Binding-site contacts:
Ligand atom O2 contacts residue GLY177 of chain 2.B at 3.6 Å.
Ligand atom C3 contacts residue PRO125 of chain 2.B at 4.3 Å (hydrophobic).
Ligand atom C12 contacts residue PHE74 of chain 2.B at 4.1 Å (hydrophobic).
Ligand atom C12 contacts residue TYR178 of chain 2.B at 3.4 Å (hydrophobic).
Ligand atom C1 contacts residue GLN127 of chain 2.B at 4.4 Å.
Ligand atom C9 contacts residue PHE73 of chain 2.B at 3.9 Å (hydrophobic).
Ligand atom C12 contacts residue GLY179 of chain 2.B at 4.2 Å.
Ligand atom C2 contacts residue GLN127 of chain 2.B at 4.3 Å.
Ligand atom O2 contacts residue PHE74 of chain 2.B at 3.5 Å (h-bond).
Ligand atom N1 contacts residue GLN127 of chain 2.B at 4.1 Å.
Ligand atom C10 contacts residue THR72 of chain 2.B at 4.4 Å.
Ligand atom C6 contacts residue PRO180 of chain 2.B at 3.8 Å (hydrophobic).
Ligand atom C5 contacts residue ILE181 of chain 2.B at 3.8 Å (hydrophobic).
Ligand atom C1 contacts residue PRO125 of chain 2.B at 4.3 Å (hydrophobic).
Ligand atom C1 contacts residue PRO126 of chain 2.B at 4.0 Å (hydrophobic).
Ligand atom C4 contacts residue ILE181 of chain 2.B at 4.0 Å (hydrophobic).
Ligand atom O2 contacts residue PHE73 of chain 2.B at 4.1 Å.
Ligand atom C7 contacts residue GLY179 of chain 2.B at 4.4 Å.
Ligand atom C13 contacts residue PRO180 of chain 2.B at 3.8 Å (hydrophobic).
Ligand atom C1 contacts residue PRO180 of chain 2.B at 4.3 Å (hydrophobic).
Ligand atom C5 contacts residue PRO180 of chain 2.B at 3.8 Å (hydrophobic).
Ligand atom N2 contacts residue PHE74 of chain 2.B at 4.4 Å.
Ligand atom O1 contacts residue TYR178 of chain 2.B at 4.2 Å.
Ligand atom C4 contacts residue GLN127 of chain 2.B at 3.1 Å.
Ligand atom O1 contacts residue GLY179 of chain 2.B at 3.2 Å.
Ligand atom C10 contacts residue PHE73 of chain 2.B at 3.3 Å (hydrophobic).
Ligand atom C11 contacts residue GLY177 of chain 2.B at 4.0 Å.
Ligand atom C11 contacts residue PHE74 of chain 2.B at 3.1 Å (hydrophobic).
Ligand atom C3 contacts residue PRO180 of chain 2.B at 3.1 Å (hydrophobic).
Ligand atom C3 contacts residue GLN127 of chain 2.B at 3.6 Å.
Ligand atom C2 contacts residue PRO125 of chain 2.B at 4.1 Å (hydrophobic).
Ligand atom C13 contacts residue GLN127 of chain 2.B at 4.2 Å.
Ligand atom C11 contacts residue TYR178 of chain 2.B at 3.3 Å (hydrophobic).
Ligand atom C5 contacts residue GLN127 of chain 2.B at 2.9 Å.
Ligand atom O2 contacts residue THR72 of chain 2.B at 4.0 Å.
Ligand atom C2 contacts residue PRO180 of chain 2.B at 3.6 Å (hydrophobic).
Ligand atom O1 contacts residue PRO180 of chain 2.B at 3.7 Å.
Ligand atom C6 contacts residue GLN127 of chain 2.B at 3.5 Å.
Ligand atom C10 contacts residue PHE74 of chain 2.B at 3.7 Å (hydrophobic).
Ligand atom C4 contacts residue PRO180 of chain 2.B at 3.2 Å (hydrophobic).

A small-molecule ligand and the protein it binds are described below.
Small molecule (SMILES): Cc1cccc(NC(=O)CN2CCOCC2)c1C

Sequence of chain 2.B:
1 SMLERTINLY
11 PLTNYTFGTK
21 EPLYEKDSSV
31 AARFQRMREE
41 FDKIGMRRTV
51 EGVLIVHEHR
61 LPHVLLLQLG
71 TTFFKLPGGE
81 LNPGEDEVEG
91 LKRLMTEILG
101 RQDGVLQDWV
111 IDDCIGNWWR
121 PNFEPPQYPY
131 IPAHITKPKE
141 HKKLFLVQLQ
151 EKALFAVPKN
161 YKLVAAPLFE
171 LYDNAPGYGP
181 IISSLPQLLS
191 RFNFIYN